Binding-site contacts:
Ligand atom O5 contacts residue LYS8 of chain 1.A at 4.4 Å.
Ligand atom N2 contacts residue ASN72 of chain 1.A at 2.9 Å (h-bond).
Ligand atom C1 contacts residue ASN72 of chain 1.A at 1.4 Å.
Ligand atom C3 contacts residue ASN72 of chain 1.A at 3.8 Å.
Ligand atom C5 contacts residue ASN72 of chain 1.A at 3.7 Å.
Ligand atom O5 contacts residue ASN72 of chain 1.A at 2.4 Å (h-bond).
Ligand atom O7 contacts residue ASN72 of chain 1.A at 4.4 Å.
Ligand atom C2 contacts residue ASN72 of chain 1.A at 2.5 Å.
Ligand atom C4 contacts residue ASN72 of chain 1.A at 4.2 Å.
Ligand atom C7 contacts residue ASN72 of chain 1.A at 3.9 Å.
Ligand atom C6 contacts residue LYS8 of chain 1.A at 4.3 Å.

This protein binds this small molecule.
Small molecule (SMILES): CC(=O)N[C@@H]1[C@@H](O)[C@H](O)[C@@H](CO)O[C@H]1O

Sequence of chain 1.A:
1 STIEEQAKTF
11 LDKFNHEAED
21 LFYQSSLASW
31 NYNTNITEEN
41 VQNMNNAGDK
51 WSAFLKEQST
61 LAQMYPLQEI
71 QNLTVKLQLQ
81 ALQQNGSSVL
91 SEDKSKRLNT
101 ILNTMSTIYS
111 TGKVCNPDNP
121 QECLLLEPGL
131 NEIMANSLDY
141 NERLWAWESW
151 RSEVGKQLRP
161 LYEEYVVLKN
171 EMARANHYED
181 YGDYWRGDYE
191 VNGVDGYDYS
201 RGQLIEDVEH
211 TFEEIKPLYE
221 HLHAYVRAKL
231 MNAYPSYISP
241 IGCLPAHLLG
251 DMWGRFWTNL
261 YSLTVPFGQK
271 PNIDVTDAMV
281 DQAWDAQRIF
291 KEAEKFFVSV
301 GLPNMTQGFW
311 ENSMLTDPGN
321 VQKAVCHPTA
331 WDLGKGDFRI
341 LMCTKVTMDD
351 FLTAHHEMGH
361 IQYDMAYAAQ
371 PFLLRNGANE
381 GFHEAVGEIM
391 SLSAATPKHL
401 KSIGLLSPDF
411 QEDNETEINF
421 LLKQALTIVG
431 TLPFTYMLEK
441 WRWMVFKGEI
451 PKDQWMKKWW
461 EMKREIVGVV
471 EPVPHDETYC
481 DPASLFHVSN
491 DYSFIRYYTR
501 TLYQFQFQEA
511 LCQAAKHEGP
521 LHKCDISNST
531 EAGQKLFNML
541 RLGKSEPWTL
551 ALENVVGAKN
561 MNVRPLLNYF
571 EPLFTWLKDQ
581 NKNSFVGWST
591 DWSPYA